The small molecule below binds the protein below.
Small molecule (SMILES): CC(=O)N[C@H]1[C@H](O[C@H]2[C@H](O)[C@@H](NC(C)=O)CO[C@@H]2CO)O[C@H](CO)[C@@H](O)[C@@H]1O

Sequence of chain 1.A:
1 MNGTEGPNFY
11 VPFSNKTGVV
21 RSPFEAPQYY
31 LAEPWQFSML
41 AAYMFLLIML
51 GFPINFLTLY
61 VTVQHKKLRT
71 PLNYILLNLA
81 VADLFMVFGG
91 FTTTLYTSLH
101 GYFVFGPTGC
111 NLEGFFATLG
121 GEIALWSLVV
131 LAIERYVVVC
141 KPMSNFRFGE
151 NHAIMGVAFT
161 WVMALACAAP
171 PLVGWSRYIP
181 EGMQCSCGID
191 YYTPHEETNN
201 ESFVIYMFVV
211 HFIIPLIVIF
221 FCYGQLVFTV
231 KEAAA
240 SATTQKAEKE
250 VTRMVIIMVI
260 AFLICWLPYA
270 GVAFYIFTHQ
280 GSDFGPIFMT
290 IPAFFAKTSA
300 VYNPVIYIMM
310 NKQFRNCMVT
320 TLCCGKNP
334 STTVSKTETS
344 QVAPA

Binding-site contacts:
Ligand atom O5 contacts residue ASN15 of chain 1.A at 2.4 Å (h-bond).
Ligand atom C1 contacts residue VAL20 of chain 1.A at 4.4 Å (hydrophobic).
Ligand atom C1 contacts residue GLY18 of chain 1.A at 3.3 Å.
Ligand atom C3 contacts residue VAL20 of chain 1.A at 4.2 Å (hydrophobic).
Ligand atom C8 contacts residue ARG21 of chain 1.A at 3.9 Å.
Ligand atom C2 contacts residue VAL20 of chain 1.A at 4.1 Å (hydrophobic).
Ligand atom O5 contacts residue GLY18 of chain 1.A at 3.3 Å.
Ligand atom C7 contacts residue THR4 of chain 1.A at 3.8 Å.
Ligand atom C5 contacts residue ARG21 of chain 1.A at 4.2 Å.
Ligand atom O7 contacts residue ASN15 of chain 1.A at 4.2 Å.
Ligand atom C3 contacts residue ASN15 of chain 1.A at 3.8 Å.
Ligand atom C6 contacts residue ARG21 of chain 1.A at 4.3 Å.
Ligand atom C8 contacts residue VAL20 of chain 1.A at 3.8 Å (hydrophobic).
Ligand atom O6 contacts residue GLU25 of chain 1.A at 4.5 Å.
Ligand atom O6 contacts residue ARG21 of chain 1.A at 3.3 Å (salt-bridge).
Ligand atom O7 contacts residue THR4 of chain 1.A at 2.9 Å.
Ligand atom N2 contacts residue THR4 of chain 1.A at 4.2 Å.
Ligand atom N2 contacts residue ASN15 of chain 1.A at 2.8 Å (h-bond).
Ligand atom C8 contacts residue SER22 of chain 1.A at 4.0 Å.
Ligand atom C2 contacts residue ASN15 of chain 1.A at 2.4 Å.
Ligand atom C3 contacts residue ARG21 of chain 1.A at 3.5 Å.
Ligand atom C2 contacts residue GLY18 of chain 1.A at 4.5 Å.
Ligand atom C5 contacts residue ASN15 of chain 1.A at 3.6 Å.
Ligand atom O5 contacts residue ARG21 of chain 1.A at 3.6 Å.
Ligand atom C4 contacts residue ARG21 of chain 1.A at 3.8 Å.
Ligand atom C7 contacts residue VAL20 of chain 1.A at 3.8 Å (hydrophobic).
Ligand atom O4 contacts residue ARG21 of chain 1.A at 3.1 Å (salt-bridge).
Ligand atom N2 contacts residue VAL20 of chain 1.A at 3.2 Å (h-bond).
Ligand atom C2 contacts residue ARG21 of chain 1.A at 4.0 Å.
Ligand atom C4 contacts residue ASN15 of chain 1.A at 4.3 Å.
Ligand atom C3 contacts residue GLY18 of chain 1.A at 4.2 Å.
Ligand atom O3 contacts residue ARG21 of chain 1.A at 3.8 Å.
Ligand atom C7 contacts residue ASN15 of chain 1.A at 3.9 Å.
Ligand atom C1 contacts residue ASN15 of chain 1.A at 1.4 Å.
Ligand atom C5 contacts residue GLY18 of chain 1.A at 3.5 Å.
Ligand atom C1 contacts residue ARG21 of chain 1.A at 3.8 Å.
Ligand atom C6 contacts residue GLY18 of chain 1.A at 4.2 Å.